A small-molecule ligand and the protein it binds are described below.
Small molecule (SMILES): CC(C)C[C@H](NC(=O)OCc1ccccc1)C(=O)N[C@@H](C[C@@H]1CCNC1=O)[C@@H](O)S(=O)(=O)O

Binding-site contacts:
Ligand atom O22 contacts residue THR150 of chain 1.B at 3.7 Å.
Ligand atom C16 contacts residue PRO195 of chain 1.B at 3.4 Å (hydrophobic).
Ligand atom O30 contacts residue GLU172 of chain 1.B at 3.5 Å.
Ligand atom O30 contacts residue LEU171 of chain 1.B at 3.8 Å.
Ligand atom C12 contacts residue HIS170 of chain 1.B at 3.9 Å.
Ligand atom O30 contacts residue HIS169 of chain 1.B at 2.8 Å (h-bond).
Ligand atom C29 contacts residue GLU172 of chain 1.B at 3.6 Å.
Ligand atom N28 contacts residue PHE146 of chain 1.B at 3.2 Å (h-bond).
Ligand atom C24 contacts residue CYS151 of chain 1.B at 3.3 Å (hydrophobic).
Ligand atom O22 contacts residue CYS151 of chain 1.B at 2.8 Å (h-bond).
Ligand atom C16 contacts residue THR54 of chain 1.B at 3.8 Å.
Ligand atom C20 contacts residue CYS151 of chain 1.B at 2.8 Å (hydrophobic).
Ligand atom N19 contacts residue HIS170 of chain 1.B at 3.0 Å (h-bond).
Ligand atom C21 contacts residue CYS151 of chain 1.B at 1.9 Å (hydrophobic).
Ligand atom O30 contacts residue PHE146 of chain 1.B at 3.5 Å.
Ligand atom C29 contacts residue HIS169 of chain 1.B at 3.8 Å.
Ligand atom C15 contacts residue GLN194 of chain 1.B at 3.8 Å.
Ligand atom N28 contacts residue ILE147 of chain 1.B at 3.7 Å.
Ligand atom C24 contacts residue ILE147 of chain 1.B at 3.9 Å (hydrophobic).
Ligand atom O22 contacts residue GLY149 of chain 1.B at 3.6 Å.
Ligand atom C27 contacts residue ALA148 of chain 1.B at 3.8 Å (hydrophobic).
Ligand atom N19 contacts residue CYS151 of chain 1.B at 3.1 Å (h-bond).
Ligand atom C27 contacts residue GLU172 of chain 1.B at 3.9 Å.
Ligand atom N11 contacts residue LEU171 of chain 1.B at 3.8 Å.
Ligand atom C27 contacts residue ILE147 of chain 1.B at 3.6 Å (hydrophobic).
Ligand atom C21 contacts residue HIS48 of chain 1.B at 3.9 Å.
Ligand atom O10 contacts residue LEU171 of chain 1.B at 3.3 Å.
Ligand atom C17 contacts residue HIS170 of chain 1.B at 3.9 Å.
Ligand atom C13 contacts residue HIS48 of chain 1.B at 3.6 Å.
Ligand atom C5 contacts residue GLU172 of chain 1.B at 3.5 Å.
Ligand atom C15 contacts residue LEU171 of chain 1.B at 3.5 Å (hydrophobic).
Ligand atom N28 contacts residue GLU172 of chain 1.B at 2.9 Å (salt-bridge).
Ligand atom C6 contacts residue GLU172 of chain 1.B at 3.8 Å.
Ligand atom C16 contacts residue GLN194 of chain 1.B at 3.6 Å.
Ligand atom C9 contacts residue LEU171 of chain 1.B at 3.9 Å (hydrophobic).
Ligand atom C14 contacts residue HIS48 of chain 1.B at 3.7 Å.
Ligand atom O30 contacts residue HIS178 of chain 1.B at 3.3 Å.
Ligand atom C7 contacts residue GLU172 of chain 1.B at 3.6 Å.
Ligand atom C26 contacts residue ILE147 of chain 1.B at 3.8 Å (hydrophobic).
Ligand atom O10 contacts residue GLU172 of chain 1.B at 2.9 Å (salt-bridge).

Sequence of chain 1.B:
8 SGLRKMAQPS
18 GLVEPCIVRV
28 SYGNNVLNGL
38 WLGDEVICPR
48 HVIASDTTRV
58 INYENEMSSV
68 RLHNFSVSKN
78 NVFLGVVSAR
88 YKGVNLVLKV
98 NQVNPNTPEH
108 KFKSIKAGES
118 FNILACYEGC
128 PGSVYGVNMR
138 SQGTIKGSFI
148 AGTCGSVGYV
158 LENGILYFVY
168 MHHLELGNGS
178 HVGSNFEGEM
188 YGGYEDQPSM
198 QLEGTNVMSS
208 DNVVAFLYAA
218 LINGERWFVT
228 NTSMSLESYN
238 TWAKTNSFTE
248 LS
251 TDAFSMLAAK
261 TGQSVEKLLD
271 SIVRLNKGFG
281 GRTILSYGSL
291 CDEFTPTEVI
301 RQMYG